Sequence of chain 2.A:
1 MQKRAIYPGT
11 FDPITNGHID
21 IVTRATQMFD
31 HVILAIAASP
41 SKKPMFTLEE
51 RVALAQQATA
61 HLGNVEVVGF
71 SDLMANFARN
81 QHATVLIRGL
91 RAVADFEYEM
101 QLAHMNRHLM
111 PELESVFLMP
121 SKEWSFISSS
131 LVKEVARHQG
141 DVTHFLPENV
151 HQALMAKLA

Binding-site contacts:
Ligand atom C21 contacts residue ALA37 of chain 1.A at 3.7 Å (hydrophobic).
Ligand atom C18 contacts residue ALA37 of chain 1.A at 3.5 Å (hydrophobic).
Ligand atom C16 contacts residue ALA37 of chain 1.A at 3.7 Å (hydrophobic).
Ligand atom N23 contacts residue SER39 of chain 1.A at 2.8 Å (h-bond).
Ligand atom C8 contacts residue MET74 of chain 1.A at 3.8 Å (hydrophobic).
Ligand atom N4 contacts residue MET74 of chain 1.A at 3.8 Å.
Ligand atom C1 contacts residue LEU102 of chain 1.A at 3.7 Å (hydrophobic).
Ligand atom C10 contacts residue LEU102 of chain 1.A at 3.7 Å (hydrophobic).
Ligand atom C19 contacts residue THR10 of chain 1.A at 3.7 Å.
Ligand atom C20 contacts residue SER39 of chain 1.A at 3.9 Å.
Ligand atom C13 contacts residue HIS138 of chain 2.A at 3.6 Å.
Ligand atom C2 contacts residue LEU102 of chain 1.A at 3.7 Å (hydrophobic).
Ligand atom C17 contacts residue ALA37 of chain 1.A at 3.6 Å (hydrophobic).
Ligand atom N6 contacts residue MET74 of chain 1.A at 3.8 Å.
Ligand atom C15 contacts residue ALA37 of chain 1.A at 3.8 Å (hydrophobic).
Ligand atom C19 contacts residue ALA37 of chain 1.A at 3.5 Å (hydrophobic).
Ligand atom CL contacts residue GLY9 of chain 1.A at 3.5 Å.
Ligand atom N6 contacts residue LEU73 of chain 1.A at 3.7 Å.
Ligand atom C10 contacts residue MET105 of chain 1.A at 3.5 Å (hydrophobic).
Ligand atom C5 contacts residue MET74 of chain 1.A at 3.5 Å (hydrophobic).
Ligand atom CL contacts residue MET74 of chain 1.A at 3.8 Å.
Ligand atom C15 contacts residue SER39 of chain 1.A at 3.8 Å.
Ligand atom N23 contacts residue ALA38 of chain 1.A at 3.4 Å (h-bond).
Ligand atom C15 contacts residue PHE70 of chain 1.A at 3.8 Å (hydrophobic).
Ligand atom C13 contacts residue ASP72 of chain 1.A at 3.8 Å.
Ligand atom N7 contacts residue HIS138 of chain 2.A at 3.8 Å.
Ligand atom N12 contacts residue ASP72 of chain 1.A at 3.0 Å (salt-bridge).
Ligand atom C20 contacts residue ALA37 of chain 1.A at 3.7 Å (hydrophobic).
Ligand atom C14 contacts residue HIS138 of chain 2.A at 3.8 Å.
Ligand atom C8 contacts residue HIS138 of chain 2.A at 3.9 Å.
Ligand atom N9 contacts residue LEU73 of chain 1.A at 3.6 Å.
Ligand atom C14 contacts residue SER71 of chain 1.A at 3.5 Å.
Ligand atom C14 contacts residue ASP72 of chain 1.A at 3.2 Å.
Ligand atom N9 contacts residue MET74 of chain 1.A at 2.9 Å (h-bond).
Ligand atom C10 contacts residue ASN106 of chain 1.A at 3.7 Å.
Ligand atom O11 contacts residue GLU134 of chain 2.A at 3.6 Å.
Ligand atom C14 contacts residue PHE70 of chain 1.A at 3.8 Å (hydrophobic).
Ligand atom C17 contacts residue PHE70 of chain 1.A at 3.7 Å (hydrophobic).
Ligand atom C15 contacts residue SER71 of chain 1.A at 3.8 Å.
Ligand atom C10 contacts residue VAL135 of chain 2.A at 3.7 Å (hydrophobic).

Sequence of chain 1.A:
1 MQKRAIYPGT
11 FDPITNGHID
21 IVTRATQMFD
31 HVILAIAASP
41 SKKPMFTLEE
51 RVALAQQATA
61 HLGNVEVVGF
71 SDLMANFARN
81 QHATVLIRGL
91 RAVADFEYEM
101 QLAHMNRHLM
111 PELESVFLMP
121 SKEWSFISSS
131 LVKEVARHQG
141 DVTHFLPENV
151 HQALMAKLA

The small molecule below binds the protein below.
Small molecule (SMILES): CC1=Nc2nc(N[C@H](CC#N)c3cccc(Cl)c3)nn2C(=O)C1